Binding-site contacts:
Ligand atom C4 contacts residue TYR200 of chain 1.C at 3.4 Å (hydrophobic).
Ligand atom C1' contacts residue PHE148 of chain 1.C at 3.8 Å (hydrophobic).
Ligand atom C2 contacts residue PHE71 of chain 1.C at 3.4 Å (hydrophobic).
Ligand atom C5 contacts residue FMN1 of chain 1.I at 3.5 Å.
Ligand atom C4 contacts residue FMN1 of chain 1.I at 3.5 Å.
Ligand atom C4 contacts residue HIS195 of chain 1.C at 4.0 Å.
Ligand atom C1 contacts residue FMN1 of chain 1.I at 3.7 Å.
Ligand atom C6 contacts residue TYR200 of chain 1.C at 4.2 Å (hydrophobic).
Ligand atom O1' contacts residue PHE148 of chain 1.C at 4.1 Å.
Ligand atom C1' contacts residue THR28 of chain 1.C at 4.2 Å.
Ligand atom C3 contacts residue TYR200 of chain 1.C at 3.3 Å (hydrophobic).
Ligand atom O4 contacts residue HIS195 of chain 1.C at 2.8 Å (h-bond).
Ligand atom C2 contacts residue THR28 of chain 1.C at 3.5 Å.
Ligand atom O4 contacts residue ASN198 of chain 1.C at 2.5 Å (h-bond).
Ligand atom C3 contacts residue THR28 of chain 1.C at 3.9 Å.
Ligand atom C1' contacts residue FMN1 of chain 1.I at 3.9 Å.
Ligand atom C1 contacts residue THR28 of chain 1.C at 4.4 Å.
Ligand atom C1' contacts residue TYR364 of chain 1.C at 3.4 Å (hydrophobic).
Ligand atom C1 contacts residue TYR200 of chain 1.C at 3.9 Å (hydrophobic).
Ligand atom O1' contacts residue TYR364 of chain 1.C at 2.5 Å (h-bond).
Ligand atom C2 contacts residue TYR200 of chain 1.C at 3.4 Å (hydrophobic).
Ligand atom O1' contacts residue FMN1 of chain 1.I at 3.9 Å.
Ligand atom C6 contacts residue FMN1 of chain 1.I at 3.8 Å.
Ligand atom O4 contacts residue FMN1 of chain 1.I at 3.2 Å.
Ligand atom C3 contacts residue PHE71 of chain 1.C at 3.6 Å (hydrophobic).
Ligand atom C3 contacts residue FMN1 of chain 1.I at 3.4 Å.
Ligand atom C2 contacts residue FMN1 of chain 1.I at 3.7 Å.
Ligand atom C3 contacts residue HIS195 of chain 1.C at 4.3 Å.
Ligand atom C5 contacts residue ASN198 of chain 1.C at 3.7 Å.
Ligand atom O4 contacts residue TYR200 of chain 1.C at 3.1 Å.
Ligand atom C4 contacts residue ASN198 of chain 1.C at 3.5 Å.
Ligand atom C5 contacts residue TYR200 of chain 1.C at 4.1 Å (hydrophobic).

Sequence of chain 1.C:
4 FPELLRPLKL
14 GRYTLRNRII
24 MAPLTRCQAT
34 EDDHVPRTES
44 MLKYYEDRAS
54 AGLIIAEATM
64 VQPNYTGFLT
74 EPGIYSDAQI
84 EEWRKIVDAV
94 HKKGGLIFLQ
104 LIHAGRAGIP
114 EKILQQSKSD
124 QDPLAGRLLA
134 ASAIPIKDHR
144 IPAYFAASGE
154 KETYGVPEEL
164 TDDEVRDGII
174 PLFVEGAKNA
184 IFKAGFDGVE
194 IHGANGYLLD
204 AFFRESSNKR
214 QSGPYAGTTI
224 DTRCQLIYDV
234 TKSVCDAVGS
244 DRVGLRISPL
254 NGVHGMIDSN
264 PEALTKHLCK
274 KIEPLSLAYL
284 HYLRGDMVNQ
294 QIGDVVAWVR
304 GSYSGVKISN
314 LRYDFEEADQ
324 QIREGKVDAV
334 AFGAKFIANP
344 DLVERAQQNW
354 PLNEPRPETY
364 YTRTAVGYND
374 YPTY

This protein binds this small molecule.
Small molecule (SMILES): O=Cc1ccc(O)cc1